Sequence of chain 1.B:
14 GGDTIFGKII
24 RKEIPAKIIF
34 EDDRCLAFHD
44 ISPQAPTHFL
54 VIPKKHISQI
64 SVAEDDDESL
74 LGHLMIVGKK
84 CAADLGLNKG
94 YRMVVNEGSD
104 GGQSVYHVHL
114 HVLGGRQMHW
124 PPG

Sequence of chain 1.A:
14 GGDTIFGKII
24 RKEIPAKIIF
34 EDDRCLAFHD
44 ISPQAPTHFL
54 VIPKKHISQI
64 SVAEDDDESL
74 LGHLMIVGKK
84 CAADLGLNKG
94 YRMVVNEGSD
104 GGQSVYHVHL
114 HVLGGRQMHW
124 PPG

This protein binds this small molecule.
Small molecule (SMILES): Nc1ncnc2c1ncn2[C@@H]1O[C@H](CO[P](=O)(O)CP(=O)(O)O)[C@@H](O)[C@H]1O

Binding-site contacts:
Ligand atom O1A contacts residue HIS112 of chain 1.B at 3.0 Å (h-bond).
Ligand atom N3 contacts residue LEU53 of chain 1.B at 3.5 Å.
Ligand atom C3' contacts residue ASP43 of chain 1.B at 3.5 Å.
Ligand atom N1 contacts residue ILE44 of chain 1.B at 3.3 Å.
Ligand atom C3A contacts residue SER107 of chain 1.B at 2.9 Å.
Ligand atom C2 contacts residue HIS42 of chain 1.B at 3.3 Å.
Ligand atom C2' contacts residue ASP43 of chain 1.B at 3.4 Å.
Ligand atom C3A contacts residue GLY105 of chain 1.B at 3.0 Å.
Ligand atom O4' contacts residue PHE19 of chain 1.B at 3.3 Å.
Ligand atom N3 contacts residue PHE41 of chain 1.B at 3.3 Å.
Ligand atom O1B contacts residue GLY105 of chain 1.B at 3.3 Å (h-bond).
Ligand atom O2' contacts residue SER45 of chain 1.B at 3.3 Å.
Ligand atom N7 contacts residue ILE44 of chain 1.B at 3.7 Å.
Ligand atom C3A contacts residue GLN106 of chain 1.B at 3.6 Å.
Ligand atom O2' contacts residue ASP43 of chain 1.B at 2.5 Å (salt-bridge).
Ligand atom O2' contacts residue ILE44 of chain 1.B at 3.5 Å.
Ligand atom N1 contacts residue PHE41 of chain 1.B at 3.5 Å.
Ligand atom O5' contacts residue HIS112 of chain 1.B at 3.0 Å (h-bond).
Ligand atom PB contacts residue SER107 of chain 1.B at 3.1 Å.
Ligand atom C2 contacts residue PHE41 of chain 1.B at 2.9 Å (hydrophobic).
Ligand atom C1' contacts residue ASP43 of chain 1.B at 3.4 Å.
Ligand atom O2A contacts residue VAL108 of chain 1.B at 3.6 Å.
Ligand atom O5' contacts residue VAL108 of chain 1.B at 3.5 Å.
Ligand atom O3B contacts residue SER107 of chain 1.B at 3.5 Å (h-bond).
Ligand atom O2B contacts residue GLY105 of chain 1.B at 2.5 Å (h-bond).
Ligand atom PB contacts residue GLY105 of chain 1.B at 3.1 Å.
Ligand atom O3' contacts residue HIS114 of chain 1.B at 3.6 Å.
Ligand atom C6 contacts residue ILE44 of chain 1.B at 3.7 Å (hydrophobic).
Ligand atom O4' contacts residue VAL108 of chain 1.B at 3.5 Å.
Ligand atom PA contacts residue HIS112 of chain 1.B at 3.1 Å.
Ligand atom C5 contacts residue ILE44 of chain 1.B at 3.6 Å (hydrophobic).
Ligand atom O1A contacts residue GLY105 of chain 1.B at 3.7 Å.
Ligand atom O1A contacts residue ASN99 of chain 1.B at 2.8 Å (h-bond).
Ligand atom O1B contacts residue SER107 of chain 1.B at 2.5 Å (h-bond).
Ligand atom O2A contacts residue HIS112 of chain 1.B at 2.6 Å.
Ligand atom O1A contacts residue HIS114 of chain 1.B at 2.9 Å (h-bond).
Ligand atom C8 contacts residue PHE19 of chain 1.B at 3.6 Å (hydrophobic).
Ligand atom N9 contacts residue PHE19 of chain 1.B at 3.5 Å.
Ligand atom O3' contacts residue ASP43 of chain 1.B at 2.6 Å (salt-bridge).
Ligand atom O2A contacts residue GLN106 of chain 1.B at 3.2 Å.